Binding-site contacts:
Ligand atom CD1 contacts residue THR349 of chain 40.A at 4.3 Å.
Ligand atom CG2 contacts residue PHE71 of chain 40.A at 4.0 Å (hydrophobic).

Sequence of chain 40.A:
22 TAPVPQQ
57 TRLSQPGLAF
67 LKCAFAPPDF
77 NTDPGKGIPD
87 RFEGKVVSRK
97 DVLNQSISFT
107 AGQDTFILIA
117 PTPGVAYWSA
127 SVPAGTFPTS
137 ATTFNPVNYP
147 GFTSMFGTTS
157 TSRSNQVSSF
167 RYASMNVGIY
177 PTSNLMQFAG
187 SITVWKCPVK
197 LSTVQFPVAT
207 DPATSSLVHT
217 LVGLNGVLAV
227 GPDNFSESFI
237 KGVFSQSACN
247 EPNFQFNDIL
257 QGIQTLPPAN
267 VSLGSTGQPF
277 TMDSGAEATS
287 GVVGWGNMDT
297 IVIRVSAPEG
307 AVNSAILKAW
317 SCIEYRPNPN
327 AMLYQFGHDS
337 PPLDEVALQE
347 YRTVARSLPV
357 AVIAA

This protein binds this small molecule.
Small molecule (SMILES): CC[C@H](C)[C@@H](C=O)NC(=O)[C@H](CO)NC(=O)[C@H](CCCCN)NC(=O)[C@@H](N)C(C)C